This protein binds this small molecule.
Small molecule (SMILES): O=[N+]([O-])c1cccc2cn[nH]c12

Binding-site contacts:
Ligand atom C3 contacts residue PRO268 of chain 1.B at 3.8 Å (hydrophobic).
Ligand atom C3 contacts residue PHE287 of chain 1.B at 4.3 Å (hydrophobic).
Ligand atom N2 contacts residue GLY289 of chain 1.B at 3.2 Å (h-bond).
Ligand atom O12 contacts residue MET292 of chain 1.B at 3.1 Å (h-bond).
Ligand atom C8 contacts residue PRO268 of chain 1.B at 4.0 Å (hydrophobic).
Ligand atom O12 contacts residue HEM1 of chain 1.F at 3.6 Å.
Ligand atom N10 contacts residue MET292 of chain 1.B at 3.9 Å.
Ligand atom C3 contacts residue HEM1 of chain 1.F at 3.6 Å.
Ligand atom C9 contacts residue HEM1 of chain 1.F at 3.8 Å.
Ligand atom O11 contacts residue HEM1 of chain 1.F at 3.3 Å.
Ligand atom C3 contacts residue GLY289 of chain 1.B at 3.7 Å.
Ligand atom C3 contacts residue SER288 of chain 1.B at 4.4 Å.
Ligand atom N2 contacts residue SER288 of chain 1.B at 4.2 Å.
Ligand atom O12 contacts residue TRP290 of chain 1.B at 3.0 Å (h-bond).
Ligand atom N2 contacts residue HEM1 of chain 1.F at 3.3 Å.
Ligand atom C5 contacts residue VAL270 of chain 1.B at 4.2 Å (hydrophobic).
Ligand atom O11 contacts residue MET292 of chain 1.B at 4.0 Å.
Ligand atom N1 contacts residue HEM1 of chain 1.F at 3.5 Å (h-bond).
Ligand atom N10 contacts residue TYR291 of chain 1.B at 4.0 Å.
Ligand atom O11 contacts residue GLU295 of chain 1.B at 3.3 Å.
Ligand atom C6 contacts residue HEM1 of chain 1.F at 3.6 Å.
Ligand atom C9 contacts residue VAL270 of chain 1.B at 4.5 Å (hydrophobic).
Ligand atom O12 contacts residue TYR291 of chain 1.B at 3.3 Å.
Ligand atom N10 contacts residue TRP290 of chain 1.B at 4.2 Å.
Ligand atom N2 contacts residue TRP290 of chain 1.B at 3.7 Å.
Ligand atom C7 contacts residue HEM1 of chain 1.F at 3.5 Å.
Ligand atom C5 contacts residue HEM1 of chain 1.F at 3.6 Å.
Ligand atom C4 contacts residue HEM1 of chain 1.F at 3.9 Å.
Ligand atom N1 contacts residue PRO268 of chain 1.B at 3.5 Å.
Ligand atom C4 contacts residue PHE287 of chain 1.B at 4.2 Å (hydrophobic).
Ligand atom C8 contacts residue HEM1 of chain 1.F at 3.6 Å.
Ligand atom N10 contacts residue HEM1 of chain 1.F at 3.5 Å.
Ligand atom C4 contacts residue VAL270 of chain 1.B at 3.5 Å (hydrophobic).
Ligand atom O12 contacts residue PRO268 of chain 1.B at 4.4 Å.
Ligand atom N10 contacts residue GLU295 of chain 1.B at 4.3 Å.
Ligand atom N2 contacts residue PRO268 of chain 1.B at 3.7 Å.
Ligand atom N1 contacts residue GLY289 of chain 1.B at 4.3 Å.
Ligand atom O11 contacts residue TYR291 of chain 1.B at 4.1 Å.
Ligand atom C8 contacts residue TRP290 of chain 1.B at 4.2 Å (hydrophobic).
Ligand atom N1 contacts residue TRP290 of chain 1.B at 3.1 Å (h-bond).

Sequence of chain 1.B:
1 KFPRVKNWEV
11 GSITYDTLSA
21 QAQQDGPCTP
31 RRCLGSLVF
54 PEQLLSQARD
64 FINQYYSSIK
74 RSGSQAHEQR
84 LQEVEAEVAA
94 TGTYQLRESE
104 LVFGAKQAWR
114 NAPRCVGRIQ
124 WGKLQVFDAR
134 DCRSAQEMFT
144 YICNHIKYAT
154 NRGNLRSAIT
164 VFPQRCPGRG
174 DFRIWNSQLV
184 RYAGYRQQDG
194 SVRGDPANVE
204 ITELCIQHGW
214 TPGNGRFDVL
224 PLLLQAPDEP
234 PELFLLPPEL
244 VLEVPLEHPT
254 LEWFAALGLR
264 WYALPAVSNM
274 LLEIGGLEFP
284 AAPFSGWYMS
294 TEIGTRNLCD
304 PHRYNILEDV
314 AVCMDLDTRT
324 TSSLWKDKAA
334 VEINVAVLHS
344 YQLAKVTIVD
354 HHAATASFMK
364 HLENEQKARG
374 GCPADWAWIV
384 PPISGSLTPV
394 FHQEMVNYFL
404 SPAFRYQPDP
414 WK